Sequence of chain 2.C:
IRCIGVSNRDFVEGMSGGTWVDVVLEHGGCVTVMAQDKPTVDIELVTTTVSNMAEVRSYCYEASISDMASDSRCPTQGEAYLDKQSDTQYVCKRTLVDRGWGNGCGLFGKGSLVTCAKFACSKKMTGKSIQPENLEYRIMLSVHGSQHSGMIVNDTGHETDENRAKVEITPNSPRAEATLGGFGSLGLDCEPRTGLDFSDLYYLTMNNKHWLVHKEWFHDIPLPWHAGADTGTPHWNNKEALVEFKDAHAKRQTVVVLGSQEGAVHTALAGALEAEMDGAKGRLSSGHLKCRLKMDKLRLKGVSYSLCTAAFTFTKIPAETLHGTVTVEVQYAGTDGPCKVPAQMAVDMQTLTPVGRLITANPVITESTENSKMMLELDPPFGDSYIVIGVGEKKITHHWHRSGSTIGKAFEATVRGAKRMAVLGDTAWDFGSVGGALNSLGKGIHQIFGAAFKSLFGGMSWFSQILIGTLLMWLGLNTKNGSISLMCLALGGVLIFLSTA

Binding-site contacts:
Ligand atom C2 contacts residue ASN154 of chain 2.C at 3.6 Å.
Ligand atom O7 contacts residue VAL153 of chain 2.C at 4.1 Å.
Ligand atom N2 contacts residue ASN154 of chain 2.C at 3.2 Å (h-bond).
Ligand atom C5 contacts residue THR156 of chain 2.C at 4.1 Å.
Ligand atom O5 contacts residue THR156 of chain 2.C at 4.0 Å.
Ligand atom C1 contacts residue ASN154 of chain 2.C at 3.0 Å.
Ligand atom O6 contacts residue THR156 of chain 2.C at 2.7 Å (h-bond).
Ligand atom O7 contacts residue GLY150 of chain 2.C at 4.2 Å.
Ligand atom C7 contacts residue ASN154 of chain 2.C at 2.2 Å.
Ligand atom O7 contacts residue ASN154 of chain 2.C at 2.1 Å (h-bond).
Ligand atom C1 contacts residue THR156 of chain 2.C at 4.2 Å.
Ligand atom O5 contacts residue ASN154 of chain 2.C at 4.1 Å.
Ligand atom C8 contacts residue ASN154 of chain 2.C at 2.3 Å.
Ligand atom C6 contacts residue THR156 of chain 2.C at 3.7 Å.

This protein binds this small molecule.
Small molecule (SMILES): CC(=O)N[C@H]1[C@H](O[C@H]2[C@H](O)[C@@H](NC(C)=O)CO[C@@H]2CO)O[C@H](CO)[C@@H](O)[C@@H]1O